Binding-site contacts:
Ligand atom C5 contacts residue ASN231 of chain 1.B at 3.7 Å.
Ligand atom C7 contacts residue ASN231 of chain 1.B at 3.9 Å.
Ligand atom O5 contacts residue THR105 of chain 1.B at 4.3 Å.
Ligand atom C1 contacts residue ASN231 of chain 1.B at 1.4 Å.
Ligand atom O6 contacts residue THR105 of chain 1.B at 3.4 Å.
Ligand atom O7 contacts residue ASN231 of chain 1.B at 4.3 Å.
Ligand atom O6 contacts residue THR233 of chain 1.B at 3.4 Å.
Ligand atom C6 contacts residue THR105 of chain 1.B at 3.7 Å.
Ligand atom O5 contacts residue THR233 of chain 1.B at 4.5 Å.
Ligand atom N2 contacts residue ASN231 of chain 1.B at 2.9 Å (h-bond).
Ligand atom O5 contacts residue ASN231 of chain 1.B at 2.4 Å (h-bond).
Ligand atom C3 contacts residue ASN231 of chain 1.B at 3.8 Å.
Ligand atom C4 contacts residue ASN231 of chain 1.B at 4.3 Å.
Ligand atom C2 contacts residue ASN231 of chain 1.B at 2.5 Å.

This small molecule binds to this protein.
Small molecule (SMILES): CC(=O)N[C@@H]1[C@@H](O)[C@H](O)[C@@H](CO)O[C@H]1O

Sequence of chain 1.B:
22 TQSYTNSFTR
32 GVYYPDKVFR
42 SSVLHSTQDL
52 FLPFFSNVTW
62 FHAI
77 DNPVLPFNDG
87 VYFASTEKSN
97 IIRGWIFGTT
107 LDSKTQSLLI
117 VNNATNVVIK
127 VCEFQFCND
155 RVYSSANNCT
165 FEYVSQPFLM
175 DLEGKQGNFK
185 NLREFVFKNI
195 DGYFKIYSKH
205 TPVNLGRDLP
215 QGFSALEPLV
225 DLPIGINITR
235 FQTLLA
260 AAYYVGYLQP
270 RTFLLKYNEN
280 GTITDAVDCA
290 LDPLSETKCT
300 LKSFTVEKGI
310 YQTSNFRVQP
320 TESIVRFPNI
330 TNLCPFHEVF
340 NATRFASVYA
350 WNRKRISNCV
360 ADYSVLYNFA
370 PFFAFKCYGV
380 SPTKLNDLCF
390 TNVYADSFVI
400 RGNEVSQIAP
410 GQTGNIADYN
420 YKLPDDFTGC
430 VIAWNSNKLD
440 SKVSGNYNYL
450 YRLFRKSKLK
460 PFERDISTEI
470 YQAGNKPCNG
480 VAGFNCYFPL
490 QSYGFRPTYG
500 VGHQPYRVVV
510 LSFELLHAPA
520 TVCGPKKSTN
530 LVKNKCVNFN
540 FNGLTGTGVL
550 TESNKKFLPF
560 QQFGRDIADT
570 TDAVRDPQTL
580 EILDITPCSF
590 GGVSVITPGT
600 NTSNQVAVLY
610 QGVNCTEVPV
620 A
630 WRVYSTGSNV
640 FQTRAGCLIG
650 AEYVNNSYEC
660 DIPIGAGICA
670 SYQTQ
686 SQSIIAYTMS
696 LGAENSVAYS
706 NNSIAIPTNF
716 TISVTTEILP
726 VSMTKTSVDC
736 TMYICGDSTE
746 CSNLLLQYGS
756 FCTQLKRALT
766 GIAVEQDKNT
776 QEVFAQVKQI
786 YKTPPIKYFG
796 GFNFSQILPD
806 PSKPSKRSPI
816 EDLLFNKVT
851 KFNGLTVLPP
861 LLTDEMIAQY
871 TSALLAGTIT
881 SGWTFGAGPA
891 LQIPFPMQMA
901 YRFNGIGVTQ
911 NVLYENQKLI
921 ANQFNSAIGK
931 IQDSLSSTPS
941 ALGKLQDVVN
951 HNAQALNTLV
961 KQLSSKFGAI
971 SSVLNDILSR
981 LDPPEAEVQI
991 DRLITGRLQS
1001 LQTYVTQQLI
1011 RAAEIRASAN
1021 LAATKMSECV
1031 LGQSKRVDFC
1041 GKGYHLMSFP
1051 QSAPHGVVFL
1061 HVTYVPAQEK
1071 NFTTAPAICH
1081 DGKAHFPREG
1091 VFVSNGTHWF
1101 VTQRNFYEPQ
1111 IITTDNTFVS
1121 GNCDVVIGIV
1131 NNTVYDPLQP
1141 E